Sequence of chain 1.A:
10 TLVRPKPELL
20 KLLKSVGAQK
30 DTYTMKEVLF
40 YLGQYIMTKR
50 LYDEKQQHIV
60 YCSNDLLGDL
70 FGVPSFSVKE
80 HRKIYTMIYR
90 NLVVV

A small-molecule ligand and the protein it binds are described below.
Small molecule (SMILES): O=C(O)c1[nH]c2cc(Cl)ccc2c1-c1c(-c2ccccc2)ncn1Cc1ccc(Cl)cc1

Sequence of chain 2.A:
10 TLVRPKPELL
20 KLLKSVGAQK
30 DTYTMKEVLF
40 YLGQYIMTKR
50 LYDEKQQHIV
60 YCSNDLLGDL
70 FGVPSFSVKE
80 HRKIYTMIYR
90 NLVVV

Binding-site contacts:
Ligand atom C29 contacts residue LEU38 of chain 2.A at 4.0 Å (hydrophobic).
Ligand atom C16 contacts residue VAL77 of chain 2.A at 4.2 Å (hydrophobic).
Ligand atom C20 contacts residue MET46 of chain 2.A at 3.8 Å (hydrophobic).
Ligand atom C6 contacts residue LEU38 of chain 2.A at 3.4 Å (hydrophobic).
Ligand atom C32 contacts residue HIS80 of chain 2.A at 3.9 Å.
Ligand atom CL30 contacts residue HIS80 of chain 2.A at 3.5 Å.
Ligand atom C31 contacts residue ILE83 of chain 2.A at 4.2 Å (hydrophobic).
Ligand atom N8 contacts residue GLY42 of chain 2.A at 3.6 Å.
Ligand atom C27 contacts residue LEU38 of chain 2.A at 4.1 Å (hydrophobic).
Ligand atom C7 contacts residue GLY42 of chain 2.A at 3.5 Å.
Ligand atom O11 contacts residue PHE39 of chain 2.A at 3.6 Å.
Ligand atom CL2 contacts residue ILE83 of chain 2.A at 4.0 Å.
Ligand atom C32 contacts residue VAL77 of chain 2.A at 3.4 Å (hydrophobic).
Ligand atom CL30 contacts residue ILE83 of chain 2.A at 3.6 Å.
Ligand atom C29 contacts residue HIS80 of chain 2.A at 3.5 Å.
Ligand atom C31 contacts residue VAL77 of chain 2.A at 3.1 Å (hydrophobic).
Ligand atom C19 contacts residue MET46 of chain 2.A at 3.7 Å (hydrophobic).
Ligand atom C6 contacts residue GLY42 of chain 2.A at 3.7 Å.
Ligand atom C18 contacts residue VAL77 of chain 2.A at 3.9 Å (hydrophobic).
Ligand atom C7 contacts residue LEU38 of chain 2.A at 3.4 Å (hydrophobic).
Ligand atom C3 contacts residue PHE75 of chain 2.A at 4.2 Å (hydrophobic).
Ligand atom C17 contacts residue VAL77 of chain 2.A at 3.4 Å (hydrophobic).
Ligand atom C31 contacts residue HIS80 of chain 2.A at 3.2 Å.
Ligand atom CL30 contacts residue TYR84 of chain 2.A at 3.6 Å.
Ligand atom CL30 contacts residue LEU38 of chain 2.A at 4.1 Å.
Ligand atom C3 contacts residue ILE45 of chain 2.A at 3.8 Å (hydrophobic).
Ligand atom C28 contacts residue LEU38 of chain 2.A at 3.4 Å (hydrophobic).
Ligand atom C7 contacts residue LEU41 of chain 2.A at 3.7 Å (hydrophobic).
Ligand atom C4 contacts residue VAL77 of chain 2.A at 4.0 Å (hydrophobic).
Ligand atom O11 contacts residue LEU38 of chain 2.A at 3.7 Å.
Ligand atom CL2 contacts residue LEU41 of chain 2.A at 3.8 Å.
Ligand atom CL2 contacts residue PHE75 of chain 2.A at 4.2 Å.
Ligand atom C20 contacts residue GLY42 of chain 2.A at 3.9 Å.
Ligand atom N8 contacts residue LEU38 of chain 2.A at 2.7 Å (h-bond).
Ligand atom C9 contacts residue LEU38 of chain 2.A at 3.9 Å (hydrophobic).
Ligand atom CL2 contacts residue PHE70 of chain 2.A at 3.8 Å.
Ligand atom N22 contacts residue VAL77 of chain 2.A at 4.1 Å.
Ligand atom CL2 contacts residue ILE45 of chain 2.A at 3.9 Å.
Ligand atom C1 contacts residue ILE45 of chain 2.A at 3.7 Å (hydrophobic).
Ligand atom C19 contacts residue ILE45 of chain 2.A at 4.1 Å (hydrophobic).